Sequence of chain 1.A:
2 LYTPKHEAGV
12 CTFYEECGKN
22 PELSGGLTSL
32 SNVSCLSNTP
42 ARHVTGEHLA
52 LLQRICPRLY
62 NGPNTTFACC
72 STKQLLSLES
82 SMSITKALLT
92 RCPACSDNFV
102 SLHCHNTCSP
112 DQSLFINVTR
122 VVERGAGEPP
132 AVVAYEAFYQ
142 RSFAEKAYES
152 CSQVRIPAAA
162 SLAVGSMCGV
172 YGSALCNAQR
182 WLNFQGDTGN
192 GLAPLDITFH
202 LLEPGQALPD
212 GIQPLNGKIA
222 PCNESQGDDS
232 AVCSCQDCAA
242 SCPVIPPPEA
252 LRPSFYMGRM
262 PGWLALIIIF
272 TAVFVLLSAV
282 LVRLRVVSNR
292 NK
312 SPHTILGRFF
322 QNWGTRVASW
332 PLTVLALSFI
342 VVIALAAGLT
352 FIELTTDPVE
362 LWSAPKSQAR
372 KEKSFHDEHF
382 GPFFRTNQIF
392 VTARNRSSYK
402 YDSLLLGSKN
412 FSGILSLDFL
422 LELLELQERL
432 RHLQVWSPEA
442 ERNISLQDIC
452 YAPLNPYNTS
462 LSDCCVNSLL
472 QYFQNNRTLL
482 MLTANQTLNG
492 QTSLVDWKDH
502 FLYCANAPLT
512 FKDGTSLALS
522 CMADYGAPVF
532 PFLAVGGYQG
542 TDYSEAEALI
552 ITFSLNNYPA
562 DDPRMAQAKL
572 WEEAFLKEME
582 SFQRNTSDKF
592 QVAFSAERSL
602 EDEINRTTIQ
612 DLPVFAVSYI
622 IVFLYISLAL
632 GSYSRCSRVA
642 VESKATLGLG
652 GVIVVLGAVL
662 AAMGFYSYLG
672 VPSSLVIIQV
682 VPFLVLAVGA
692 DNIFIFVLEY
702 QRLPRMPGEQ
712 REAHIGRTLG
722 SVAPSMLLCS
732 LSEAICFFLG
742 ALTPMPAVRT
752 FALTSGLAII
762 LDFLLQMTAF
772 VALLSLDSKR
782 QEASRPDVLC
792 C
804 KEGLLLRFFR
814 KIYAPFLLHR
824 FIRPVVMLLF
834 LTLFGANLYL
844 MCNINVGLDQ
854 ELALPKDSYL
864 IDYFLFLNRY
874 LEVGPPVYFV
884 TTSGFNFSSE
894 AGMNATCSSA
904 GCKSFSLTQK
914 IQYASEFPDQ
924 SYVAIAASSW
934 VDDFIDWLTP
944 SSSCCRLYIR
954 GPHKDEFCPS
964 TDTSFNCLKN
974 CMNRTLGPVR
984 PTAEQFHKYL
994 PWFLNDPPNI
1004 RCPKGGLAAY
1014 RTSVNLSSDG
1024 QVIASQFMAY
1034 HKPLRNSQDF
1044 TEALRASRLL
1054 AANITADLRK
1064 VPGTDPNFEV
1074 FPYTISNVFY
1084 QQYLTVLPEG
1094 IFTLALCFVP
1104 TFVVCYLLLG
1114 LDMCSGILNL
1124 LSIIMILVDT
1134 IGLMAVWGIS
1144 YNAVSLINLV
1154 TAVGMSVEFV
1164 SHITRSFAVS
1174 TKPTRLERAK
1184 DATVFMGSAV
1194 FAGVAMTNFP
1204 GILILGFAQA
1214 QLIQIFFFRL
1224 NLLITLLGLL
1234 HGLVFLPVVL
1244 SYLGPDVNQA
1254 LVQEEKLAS

This protein binds this small molecule.
Small molecule (SMILES): CC(=O)N[C@@H]1[C@@H](O)[C@H](O)[C@@H](CO)O[C@H]1O

Binding-site contacts:
Ligand atom C3 contacts residue ASN33 of chain 1.A at 3.8 Å.
Ligand atom C7 contacts residue ASN33 of chain 1.A at 3.2 Å.
Ligand atom O5 contacts residue GLY19 of chain 1.A at 4.0 Å.
Ligand atom C6 contacts residue GLY19 of chain 1.A at 4.3 Å.
Ligand atom O5 contacts residue ASN33 of chain 1.A at 2.2 Å (h-bond).
Ligand atom C7 contacts residue GLU17 of chain 1.A at 4.2 Å.
Ligand atom O6 contacts residue GLY19 of chain 1.A at 3.3 Å.
Ligand atom C6 contacts residue LYS20 of chain 1.A at 4.2 Å.
Ligand atom O7 contacts residue ASN33 of chain 1.A at 2.9 Å (h-bond).
Ligand atom C4 contacts residue ASN33 of chain 1.A at 4.1 Å.
Ligand atom C2 contacts residue ASN33 of chain 1.A at 2.5 Å.
Ligand atom O5 contacts residue LYS20 of chain 1.A at 4.2 Å.
Ligand atom C8 contacts residue GLU17 of chain 1.A at 4.4 Å.
Ligand atom N2 contacts residue ASN33 of chain 1.A at 3.0 Å (h-bond).
Ligand atom O7 contacts residue GLU17 of chain 1.A at 3.5 Å (salt-bridge).
Ligand atom C8 contacts residue ASN33 of chain 1.A at 4.5 Å.
Ligand atom C1 contacts residue ASN33 of chain 1.A at 1.4 Å.
Ligand atom O6 contacts residue LYS20 of chain 1.A at 4.0 Å.
Ligand atom C5 contacts residue ASN33 of chain 1.A at 3.6 Å.